A small-molecule ligand and the protein it binds are described below.
Small molecule (SMILES): CC(=O)N[C@H]1[C@H](O[C@H]2[C@H](O)[C@@H](NC(C)=O)CO[C@@H]2CO)O[C@H](CO)[C@@H](O)[C@@H]1O

Sequence of chain 44.H:
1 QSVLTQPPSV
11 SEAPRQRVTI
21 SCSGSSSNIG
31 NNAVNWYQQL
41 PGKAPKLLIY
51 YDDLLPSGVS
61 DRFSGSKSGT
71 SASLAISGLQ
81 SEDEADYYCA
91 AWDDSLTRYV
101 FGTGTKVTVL

Sequence of chain 44.C:
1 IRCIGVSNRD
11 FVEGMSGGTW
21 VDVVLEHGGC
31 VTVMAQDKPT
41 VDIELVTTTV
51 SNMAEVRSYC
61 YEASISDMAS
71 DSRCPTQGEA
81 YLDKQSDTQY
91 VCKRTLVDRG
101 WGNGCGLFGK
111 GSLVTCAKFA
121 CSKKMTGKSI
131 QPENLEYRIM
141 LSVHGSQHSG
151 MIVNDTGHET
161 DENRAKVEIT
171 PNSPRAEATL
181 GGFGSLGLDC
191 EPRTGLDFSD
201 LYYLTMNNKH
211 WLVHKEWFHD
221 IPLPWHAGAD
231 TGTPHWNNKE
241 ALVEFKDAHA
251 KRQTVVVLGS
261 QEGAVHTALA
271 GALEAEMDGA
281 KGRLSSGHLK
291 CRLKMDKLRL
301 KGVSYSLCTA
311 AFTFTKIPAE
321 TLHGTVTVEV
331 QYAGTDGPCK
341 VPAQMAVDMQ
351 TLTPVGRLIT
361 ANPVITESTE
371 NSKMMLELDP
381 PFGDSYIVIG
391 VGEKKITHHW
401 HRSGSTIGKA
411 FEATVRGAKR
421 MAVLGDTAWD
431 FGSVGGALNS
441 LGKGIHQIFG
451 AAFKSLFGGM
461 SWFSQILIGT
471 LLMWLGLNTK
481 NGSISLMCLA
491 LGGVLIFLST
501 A

Binding-site contacts:
Ligand atom N2 contacts residue SER95 of chain 44.H at 2.6 Å (h-bond).
Ligand atom C1 contacts residue SER95 of chain 44.H at 3.6 Å.
Ligand atom N2 contacts residue ASN154 of chain 44.C at 3.9 Å.
Ligand atom C7 contacts residue MET151 of chain 44.C at 4.3 Å (hydrophobic).
Ligand atom C1 contacts residue ASN154 of chain 44.C at 3.1 Å.
Ligand atom O7 contacts residue ASN154 of chain 44.C at 2.9 Å (h-bond).
Ligand atom C8 contacts residue ASN154 of chain 44.C at 4.2 Å.
Ligand atom O5 contacts residue MET151 of chain 44.C at 3.8 Å.
Ligand atom O3 contacts residue LEU96 of chain 44.H at 4.1 Å.
Ligand atom O7 contacts residue GLY150 of chain 44.C at 2.8 Å (h-bond).
Ligand atom C3 contacts residue LEU96 of chain 44.H at 4.2 Å (hydrophobic).
Ligand atom O5 contacts residue LEU96 of chain 44.H at 4.5 Å.
Ligand atom C8 contacts residue GLY150 of chain 44.C at 3.8 Å.
Ligand atom C7 contacts residue GLY150 of chain 44.C at 3.7 Å.
Ligand atom C2 contacts residue LEU96 of chain 44.H at 3.6 Å (hydrophobic).
Ligand atom C2 contacts residue SER95 of chain 44.H at 3.4 Å.
Ligand atom C8 contacts residue SER95 of chain 44.H at 3.5 Å.
Ligand atom C2 contacts residue MET151 of chain 44.C at 4.1 Å (hydrophobic).
Ligand atom O3 contacts residue SER95 of chain 44.H at 3.2 Å (h-bond).
Ligand atom C4 contacts residue LEU96 of chain 44.H at 4.3 Å (hydrophobic).
Ligand atom O7 contacts residue HIS148 of chain 44.C at 4.0 Å.
Ligand atom C8 contacts residue ASP94 of chain 44.H at 3.5 Å.
Ligand atom O7 contacts residue MET151 of chain 44.C at 3.3 Å.
Ligand atom C3 contacts residue SER95 of chain 44.H at 3.2 Å.
Ligand atom C1 contacts residue MET151 of chain 44.C at 3.6 Å (hydrophobic).
Ligand atom N2 contacts residue LEU96 of chain 44.H at 3.6 Å.
Ligand atom C7 contacts residue SER95 of chain 44.H at 3.5 Å.
Ligand atom C7 contacts residue ASN154 of chain 44.C at 3.4 Å.
Ligand atom O4 contacts residue LEU96 of chain 44.H at 3.2 Å.
Ligand atom C1 contacts residue LEU96 of chain 44.H at 3.9 Å (hydrophobic).
Ligand atom O5 contacts residue ASN154 of chain 44.C at 4.0 Å.
Ligand atom C2 contacts residue ASN154 of chain 44.C at 4.0 Å.